Binding-site contacts:
Ligand atom CG contacts residue PHE81 of chain 1.T at 4.2 Å (hydrophobic).
Ligand atom CD1 contacts residue ARG21 of chain 1.N at 3.5 Å.
Ligand atom CG2 contacts residue ARG191 of chain 1.N at 3.8 Å.
Ligand atom CE1 contacts residue THR78 of chain 1.T at 4.2 Å.
Ligand atom O contacts residue ARG191 of chain 1.N at 3.1 Å (salt-bridge).
Ligand atom C contacts residue LYS83 of chain 1.T at 3.8 Å.
Ligand atom CD1 contacts residue PHE81 of chain 1.T at 3.5 Å (hydrophobic).
Ligand atom CB contacts residue LEU188 of chain 1.N at 3.8 Å (hydrophobic).
Ligand atom O contacts residue ARG191 of chain 1.N at 2.5 Å (salt-bridge).
Ligand atom CZ contacts residue MET91 of chain 1.N at 3.6 Å (hydrophobic).
Ligand atom CA contacts residue PHE81 of chain 1.T at 4.0 Å (hydrophobic).
Ligand atom CA contacts residue ARG191 of chain 1.N at 4.0 Å.
Ligand atom CG2 contacts residue LEU22 of chain 1.N at 4.1 Å (hydrophobic).
Ligand atom O contacts residue LYS83 of chain 1.T at 3.7 Å.
Ligand atom CG2 contacts residue LEU47 of chain 1.T at 3.5 Å (hydrophobic).
Ligand atom C contacts residue ARG191 of chain 1.N at 4.0 Å.
Ligand atom CB contacts residue PHE81 of chain 1.T at 4.0 Å (hydrophobic).
Ligand atom CA contacts residue TYR61 of chain 1.N at 3.0 Å (hydrophobic).
Ligand atom CA contacts residue GLU25 of chain 1.N at 3.6 Å.
Ligand atom CG contacts residue TYR61 of chain 1.N at 4.1 Å (hydrophobic).
Ligand atom C contacts residue TYR61 of chain 1.N at 3.5 Å (hydrophobic).
Ligand atom O contacts residue LEU47 of chain 1.T at 3.6 Å.
Ligand atom CE2 contacts residue MET91 of chain 1.N at 3.5 Å (hydrophobic).
Ligand atom C contacts residue ARG191 of chain 1.N at 3.7 Å.
Ligand atom O contacts residue ARG191 of chain 1.N at 3.2 Å (salt-bridge).
Ligand atom N contacts residue TYR61 of chain 1.N at 3.1 Å (h-bond).
Ligand atom CG1 contacts residue ALA51 of chain 1.T at 3.7 Å (hydrophobic).
Ligand atom CE2 contacts residue TYR61 of chain 1.N at 3.4 Å (hydrophobic).
Ligand atom CE1 contacts residue PHE81 of chain 1.T at 4.0 Å (hydrophobic).
Ligand atom CG1 contacts residue GLU25 of chain 1.N at 3.9 Å.
Ligand atom O contacts residue PHE81 of chain 1.T at 3.8 Å.
Ligand atom CD2 contacts residue ILE89 of chain 1.N at 4.1 Å (hydrophobic).
Ligand atom O contacts residue ALA51 of chain 1.T at 4.0 Å.
Ligand atom C contacts residue ARG191 of chain 1.N at 4.2 Å.
Ligand atom CZ contacts residue THR78 of chain 1.T at 3.9 Å.
Ligand atom CD1 contacts residue GLU25 of chain 1.N at 3.6 Å.
Ligand atom CB contacts residue GLU25 of chain 1.N at 4.1 Å.
Ligand atom CE1 contacts residue LEU47 of chain 1.T at 4.2 Å (hydrophobic).
Ligand atom CG2 contacts residue PHE48 of chain 1.T at 3.8 Å (hydrophobic).
Ligand atom CD2 contacts residue TYR61 of chain 1.N at 3.2 Å (hydrophobic).

Sequence of chain 1.T:
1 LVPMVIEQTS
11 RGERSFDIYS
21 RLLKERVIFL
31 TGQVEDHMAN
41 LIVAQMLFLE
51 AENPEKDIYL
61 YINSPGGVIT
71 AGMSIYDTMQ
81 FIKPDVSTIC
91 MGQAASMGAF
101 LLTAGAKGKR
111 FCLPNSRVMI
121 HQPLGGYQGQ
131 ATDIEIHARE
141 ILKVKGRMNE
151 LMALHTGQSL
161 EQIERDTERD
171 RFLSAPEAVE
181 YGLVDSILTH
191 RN

The small molecule below binds the protein below.
Small molecule (SMILES): CC[C@H](C)[C@H](NC(=O)CN)C(=O)NCC(=O)N[C@@H](Cc1ccccc1)C(=O)NCC(=O)N[C@@H](C)C(=O)N[C@H](C(=O)N[C@H](C(=O)N[C@@H](C)C=O)C(C)C)[C@@H](C)O

Sequence of chain 1.N:
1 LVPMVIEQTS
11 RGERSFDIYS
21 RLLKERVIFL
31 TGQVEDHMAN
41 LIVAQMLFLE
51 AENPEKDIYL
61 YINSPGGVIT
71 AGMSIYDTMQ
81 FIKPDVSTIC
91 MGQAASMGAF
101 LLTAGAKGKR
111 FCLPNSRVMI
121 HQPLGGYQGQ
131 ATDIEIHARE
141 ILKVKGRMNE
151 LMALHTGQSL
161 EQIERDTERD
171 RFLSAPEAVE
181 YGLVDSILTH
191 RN